The protein below binds the small molecule below.
Small molecule (SMILES): Nc1ncnc2c1ncn2[C@@H]1O[C@H](CO[P](=O)(O)O[P](=O)(O)NP(=O)(O)O)[C@@H](O)[C@H]1O

Sequence of chain 4.D:
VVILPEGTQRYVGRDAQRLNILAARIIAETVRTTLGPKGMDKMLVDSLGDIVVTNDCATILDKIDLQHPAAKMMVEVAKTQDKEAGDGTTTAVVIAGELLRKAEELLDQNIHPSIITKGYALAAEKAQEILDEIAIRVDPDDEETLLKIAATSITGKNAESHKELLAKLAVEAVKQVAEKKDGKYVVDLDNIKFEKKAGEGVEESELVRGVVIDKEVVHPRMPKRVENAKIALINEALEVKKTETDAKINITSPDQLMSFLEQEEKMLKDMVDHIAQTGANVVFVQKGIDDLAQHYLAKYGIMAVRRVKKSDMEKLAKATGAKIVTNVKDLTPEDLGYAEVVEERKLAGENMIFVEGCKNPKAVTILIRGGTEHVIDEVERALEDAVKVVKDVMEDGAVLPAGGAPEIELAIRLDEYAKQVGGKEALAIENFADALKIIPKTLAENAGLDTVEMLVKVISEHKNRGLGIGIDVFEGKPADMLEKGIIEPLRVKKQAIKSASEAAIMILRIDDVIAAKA

Binding-site contacts:
Ligand atom O2B contacts residue GLY96 of chain 4.D at 3.4 Å.
Ligand atom O1G contacts residue THR98 of chain 4.D at 3.2 Å (h-bond).
Ligand atom O4' contacts residue LEU451 of chain 4.D at 3.4 Å.
Ligand atom O5' contacts residue LEU43 of chain 4.D at 3.5 Å.
Ligand atom N3B contacts residue THR98 of chain 4.D at 3.0 Å (h-bond).
Ligand atom O2B contacts residue THR98 of chain 4.D at 3.5 Å.
Ligand atom O1A contacts residue THR42 of chain 4.D at 2.9 Å (h-bond).
Ligand atom N3B contacts residue GLY96 of chain 4.D at 3.4 Å (h-bond).
Ligand atom O1B contacts residue MG1 of chain 4.K at 3.1 Å.
Ligand atom O1B contacts residue GLY96 of chain 4.D at 3.0 Å (h-bond).
Ligand atom O2A contacts residue MG1 of chain 4.K at 2.2 Å.
Ligand atom O3A contacts residue LEU43 of chain 4.D at 3.5 Å.
Ligand atom O2' contacts residue GLU496 of chain 4.D at 3.0 Å (salt-bridge).
Ligand atom C6 contacts residue PRO45 of chain 4.D at 3.4 Å (hydrophobic).
Ligand atom O1A contacts residue GLY44 of chain 4.D at 2.9 Å (h-bond).
Ligand atom O2G contacts residue GLY94 of chain 4.D at 3.6 Å (h-bond).
Ligand atom O3G contacts residue ASP95 of chain 4.D at 3.3 Å (salt-bridge).
Ligand atom C2 contacts residue ILE479 of chain 4.D at 3.3 Å (hydrophobic).
Ligand atom O5' contacts residue GLY44 of chain 4.D at 2.9 Å (h-bond).
Ligand atom O2G contacts residue ASP95 of chain 4.D at 3.6 Å.
Ligand atom O4' contacts residue GLY44 of chain 4.D at 3.5 Å.
Ligand atom PA contacts residue MG1 of chain 4.K at 3.5 Å.
Ligand atom O1G contacts residue THR97 of chain 4.D at 3.0 Å (h-bond).
Ligand atom O2B contacts residue THR99 of chain 4.D at 2.6 Å (h-bond).
Ligand atom PB contacts residue GLY96 of chain 4.D at 3.5 Å.
Ligand atom O1G contacts residue ASP64 of chain 4.D at 3.6 Å.
Ligand atom C5 contacts residue PRO45 of chain 4.D at 3.4 Å (hydrophobic).
Ligand atom N3 contacts residue GLY411 of chain 4.D at 3.4 Å.
Ligand atom O2' contacts residue ALA410 of chain 4.D at 2.9 Å.
Ligand atom O2G contacts residue GLY96 of chain 4.D at 3.3 Å (h-bond).
Ligand atom N3B contacts residue THR97 of chain 4.D at 3.0 Å (h-bond).
Ligand atom N6 contacts residue ILE494 of chain 4.D at 3.2 Å.
Ligand atom O1G contacts residue CYS65 of chain 4.D at 3.4 Å (h-bond).
Ligand atom O3G contacts residue MG1 of chain 4.K at 2.2 Å.
Ligand atom O2G contacts residue THR97 of chain 4.D at 2.7 Å (h-bond).
Ligand atom PA contacts residue GLY44 of chain 4.D at 3.5 Å.
Ligand atom O2' contacts residue GLY411 of chain 4.D at 3.1 Å (h-bond).
Ligand atom PG contacts residue THR97 of chain 4.D at 3.2 Å.
Ligand atom O1A contacts residue LEU43 of chain 4.D at 3.3 Å.
Ligand atom O2B contacts residue LEU43 of chain 4.D at 3.5 Å.